A small-molecule ligand and the protein it binds are described below.
Small molecule (SMILES): CC(=O)N[C@H]1[C@H](O[C@H]2[C@H](O)[C@@H](NC(C)=O)CO[C@@H]2CO[C@@H]2O[C@@H](C)[C@@H](O)[C@@H](O)[C@@H]2O)O[C@H](CO)[C@@H](O[C@@H]2O[C@H](CO)[C@@H](O)[C@H](O[C@H]3O[C@H](CO)[C@@H](O)[C@H](O)[C@@H]3O)[C@@H]2O)[C@@H]1O

Sequence of chain 2.E:
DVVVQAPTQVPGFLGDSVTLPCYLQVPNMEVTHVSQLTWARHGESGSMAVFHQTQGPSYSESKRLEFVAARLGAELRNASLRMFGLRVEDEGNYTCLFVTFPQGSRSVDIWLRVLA

Binding-site contacts:
Ligand atom O3 contacts residue TRP111 of chain 2.E at 4.3 Å.
Ligand atom C8 contacts residue GLY92 of chain 2.E at 3.6 Å.
Ligand atom C7 contacts residue ASN93 of chain 2.E at 3.5 Å.
Ligand atom C7 contacts residue TRP111 of chain 2.E at 3.8 Å (hydrophobic).
Ligand atom C8 contacts residue GLU91 of chain 2.E at 3.8 Å.
Ligand atom C6 contacts residue HIS42 of chain 2.E at 4.3 Å.
Ligand atom C1 contacts residue TRP111 of chain 2.E at 3.9 Å (hydrophobic).
Ligand atom N2 contacts residue GLY92 of chain 2.E at 4.2 Å.
Ligand atom C3 contacts residue TRP111 of chain 2.E at 3.7 Å (hydrophobic).
Ligand atom O5 contacts residue ASN93 of chain 2.E at 2.3 Å (h-bond).
Ligand atom C8 contacts residue TRP111 of chain 2.E at 3.3 Å (hydrophobic).
Ligand atom C4 contacts residue ASN93 of chain 2.E at 3.6 Å.
Ligand atom O5 contacts residue TRP111 of chain 2.E at 4.3 Å.
Ligand atom C1 contacts residue ASN93 of chain 2.E at 1.4 Å.
Ligand atom C7 contacts residue GLY92 of chain 2.E at 4.2 Å.
Ligand atom C5 contacts residue ASN93 of chain 2.E at 3.5 Å.
Ligand atom O4 contacts residue TRP111 of chain 2.E at 3.4 Å.
Ligand atom N2 contacts residue TRP111 of chain 2.E at 3.5 Å.
Ligand atom O7 contacts residue TRP111 of chain 2.E at 3.6 Å.
Ligand atom C2 contacts residue ASN93 of chain 2.E at 1.8 Å.
Ligand atom C5 contacts residue TRP111 of chain 2.E at 3.7 Å (hydrophobic).
Ligand atom C6 contacts residue ASN93 of chain 2.E at 3.1 Å.
Ligand atom C4 contacts residue TRP111 of chain 2.E at 4.0 Å (hydrophobic).
Ligand atom C5 contacts residue ASN93 of chain 2.E at 4.0 Å.
Ligand atom N2 contacts residue ASN93 of chain 2.E at 2.5 Å (h-bond).
Ligand atom O7 contacts residue ASN93 of chain 2.E at 3.9 Å.
Ligand atom O3 contacts residue ASN93 of chain 2.E at 4.0 Å.
Ligand atom O5 contacts residue ASN93 of chain 2.E at 4.1 Å.
Ligand atom C3 contacts residue ASN93 of chain 2.E at 3.1 Å.
Ligand atom C2 contacts residue TRP111 of chain 2.E at 4.1 Å (hydrophobic).